Sequence of chain 2.A:
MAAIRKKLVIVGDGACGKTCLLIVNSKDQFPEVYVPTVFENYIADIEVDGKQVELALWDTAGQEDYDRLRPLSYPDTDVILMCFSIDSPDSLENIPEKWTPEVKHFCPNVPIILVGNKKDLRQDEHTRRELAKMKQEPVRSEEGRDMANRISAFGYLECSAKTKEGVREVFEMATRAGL

Binding-site contacts:
Ligand atom PB contacts residue LYS18 of chain 2.A at 3.5 Å.
Ligand atom C6 contacts residue LYS118 of chain 2.A at 3.5 Å.
Ligand atom N3B contacts residue TYR34 of chain 2.A at 3.3 Å.
Ligand atom O1A contacts residue THR19 of chain 2.A at 3.5 Å (h-bond).
Ligand atom PB contacts residue MG1 of chain 2.E at 3.1 Å.
Ligand atom O3G contacts residue GLY62 of chain 2.A at 3.3 Å (h-bond).
Ligand atom O1B contacts residue ALA15 of chain 2.A at 3.4 Å (h-bond).
Ligand atom N3B contacts residue MG1 of chain 2.E at 3.0 Å.
Ligand atom O2G contacts residue MG1 of chain 2.E at 2.3 Å.
Ligand atom O6 contacts residue LYS162 of chain 2.A at 3.2 Å (salt-bridge).
Ligand atom C5' contacts residue ALA15 of chain 2.A at 3.4 Å (hydrophobic).
Ligand atom PG contacts residue MG1 of chain 2.E at 3.2 Å.
Ligand atom N3B contacts residue ALA15 of chain 2.A at 3.5 Å (h-bond).
Ligand atom O3G contacts residue GLY14 of chain 2.A at 2.8 Å.
Ligand atom O1B contacts residue LYS18 of chain 2.A at 2.7 Å (salt-bridge).
Ligand atom O1A contacts residue GLY17 of chain 2.A at 3.2 Å.
Ligand atom N2 contacts residue ASP120 of chain 2.A at 2.8 Å (salt-bridge).
Ligand atom C8 contacts residue CYS20 of chain 2.A at 3.4 Å (hydrophobic).
Ligand atom N1 contacts residue ASP120 of chain 2.A at 2.8 Å (salt-bridge).
Ligand atom O6 contacts residue ALA161 of chain 2.A at 2.8 Å (h-bond).
Ligand atom O1B contacts residue GLY17 of chain 2.A at 3.2 Å (h-bond).
Ligand atom C2 contacts residue ASP120 of chain 2.A at 3.4 Å.
Ligand atom O2' contacts residue PRO31 of chain 2.A at 3.5 Å (h-bond).
Ligand atom O4' contacts residue LYS118 of chain 2.A at 3.5 Å.
Ligand atom O3A contacts residue GLY17 of chain 2.A at 3.1 Å (h-bond).
Ligand atom O2B contacts residue THR19 of chain 2.A at 2.7 Å (h-bond).
Ligand atom O1G contacts residue TYR34 of chain 2.A at 2.8 Å (h-bond).
Ligand atom O2A contacts residue TYR34 of chain 2.A at 3.3 Å.
Ligand atom O3G contacts residue ALA15 of chain 2.A at 3.1 Å (h-bond).
Ligand atom N2 contacts residue LEU121 of chain 2.A at 3.3 Å.
Ligand atom O2G contacts residue THR37 of chain 2.A at 2.6 Å (h-bond).
Ligand atom O1B contacts residue CYS16 of chain 2.A at 3.5 Å (h-bond).
Ligand atom O1A contacts residue CYS20 of chain 2.A at 2.9 Å (h-bond).
Ligand atom N1 contacts residue LYS118 of chain 2.A at 3.5 Å.
Ligand atom O6 contacts residue SER160 of chain 2.A at 3.5 Å.
Ligand atom O2B contacts residue LYS18 of chain 2.A at 3.5 Å (salt-bridge).
Ligand atom O1G contacts residue PRO36 of chain 2.A at 3.3 Å.
Ligand atom O2B contacts residue MG1 of chain 2.E at 2.1 Å.
Ligand atom O2A contacts residue MG1 of chain 2.E at 3.5 Å.
Ligand atom O3G contacts residue LYS18 of chain 2.A at 3.0 Å (salt-bridge).

This small molecule binds to this protein.
Small molecule (SMILES): Nc1nc2c(ncn2[C@@H]2O[C@H](CO[P](=O)(O)O[P](=O)(O)NP(=O)(O)O)[C@@H](O)[C@H]2O)c(=O)[nH]1